Sequence of chain 1.B:
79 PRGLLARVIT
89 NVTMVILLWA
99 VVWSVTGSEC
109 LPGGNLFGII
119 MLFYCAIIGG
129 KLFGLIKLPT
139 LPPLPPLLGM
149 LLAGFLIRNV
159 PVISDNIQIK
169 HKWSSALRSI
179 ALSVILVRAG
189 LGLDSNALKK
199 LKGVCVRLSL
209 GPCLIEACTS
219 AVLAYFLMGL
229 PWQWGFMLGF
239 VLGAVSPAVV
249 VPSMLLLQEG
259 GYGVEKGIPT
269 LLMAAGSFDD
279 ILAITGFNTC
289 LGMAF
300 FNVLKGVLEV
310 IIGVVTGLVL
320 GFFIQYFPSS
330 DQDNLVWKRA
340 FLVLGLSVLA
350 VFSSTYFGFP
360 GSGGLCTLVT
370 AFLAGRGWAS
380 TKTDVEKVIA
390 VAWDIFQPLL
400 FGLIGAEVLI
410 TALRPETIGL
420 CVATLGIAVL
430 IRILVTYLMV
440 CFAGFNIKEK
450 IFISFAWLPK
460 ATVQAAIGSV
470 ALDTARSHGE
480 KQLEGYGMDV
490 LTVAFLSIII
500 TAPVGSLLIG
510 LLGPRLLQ

This protein binds this small molecule.
Small molecule (SMILES): CC(C)CCC[C@@H](C)[C@H]1CC[C@H]2[C@@H]3CC=C4C[C@@H](OC(=O)CCC(=O)O)CC[C@]4(C)[C@H]3CC[C@]12C

Sequence of chain 1.A:
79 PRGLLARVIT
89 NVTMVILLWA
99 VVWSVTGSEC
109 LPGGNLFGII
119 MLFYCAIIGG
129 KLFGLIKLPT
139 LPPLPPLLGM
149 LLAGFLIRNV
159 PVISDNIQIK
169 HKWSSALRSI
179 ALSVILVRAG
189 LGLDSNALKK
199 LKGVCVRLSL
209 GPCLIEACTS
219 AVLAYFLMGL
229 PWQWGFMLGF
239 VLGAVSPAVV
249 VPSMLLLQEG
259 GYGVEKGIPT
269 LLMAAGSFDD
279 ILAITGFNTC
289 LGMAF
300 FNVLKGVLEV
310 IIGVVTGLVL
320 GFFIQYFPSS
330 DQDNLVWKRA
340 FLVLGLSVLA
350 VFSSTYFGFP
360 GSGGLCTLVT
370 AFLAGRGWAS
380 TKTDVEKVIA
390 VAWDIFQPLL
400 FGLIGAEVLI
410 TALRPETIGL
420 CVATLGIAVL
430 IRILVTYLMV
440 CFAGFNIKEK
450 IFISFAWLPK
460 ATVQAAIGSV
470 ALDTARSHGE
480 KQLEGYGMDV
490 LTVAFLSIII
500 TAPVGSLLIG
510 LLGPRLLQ

Binding-site contacts:
Ligand atom CAB contacts residue ILE94 of chain 1.A at 4.1 Å (hydrophobic).
Ligand atom CAD contacts residue TRP101 of chain 1.A at 3.2 Å (hydrophobic).
Ligand atom CAK contacts residue TRP101 of chain 1.A at 4.4 Å (hydrophobic).
Ligand atom CAC contacts residue ILE94 of chain 1.A at 4.3 Å (hydrophobic).
Ligand atom CAT contacts residue Y011 of chain 1.G at 3.6 Å.
Ligand atom CAS contacts residue Y011 of chain 1.G at 4.1 Å.
Ligand atom CAK contacts residue PHE356 of chain 1.B at 3.8 Å (hydrophobic).
Ligand atom CAC contacts residue ALA98 of chain 1.A at 4.2 Å (hydrophobic).
Ligand atom CAR contacts residue Y011 of chain 1.G at 3.7 Å.
Ligand atom CAI contacts residue PHE356 of chain 1.B at 4.3 Å (hydrophobic).
Ligand atom CBD contacts residue TRP101 of chain 1.A at 4.3 Å (hydrophobic).
Ligand atom CAS contacts residue TRP97 of chain 1.A at 4.5 Å (hydrophobic).
Ligand atom OAH contacts residue Y011 of chain 1.G at 4.5 Å.
Ligand atom CAL contacts residue Y011 of chain 1.G at 4.2 Å.
Ligand atom OAG contacts residue TYR355 of chain 1.B at 4.3 Å.
Ligand atom CAE contacts residue TRP101 of chain 1.A at 4.1 Å (hydrophobic).
Ligand atom CAJ contacts residue LEU348 of chain 1.B at 3.7 Å (hydrophobic).
Ligand atom CAA contacts residue LEU95 of chain 1.A at 4.4 Å (hydrophobic).
Ligand atom CAU contacts residue TRP97 of chain 1.A at 4.4 Å (hydrophobic).
Ligand atom CAQ contacts residue SER352 of chain 1.B at 4.4 Å.
Ligand atom CBB contacts residue ALA98 of chain 1.A at 4.4 Å (hydrophobic).
Ligand atom CAA contacts residue ILE94 of chain 1.A at 4.1 Å (hydrophobic).
Ligand atom CAN contacts residue LEU348 of chain 1.B at 4.4 Å (hydrophobic).